The protein below binds the small molecule below.
Small molecule (SMILES): CC(=O)N[C@H]1[C@H](O[C@H]2[C@H](O)[C@@H](NC(C)=O)CO[C@@H]2CO)O[C@H](CO)[C@@H](O)[C@@H]1O

Sequence of chain 1.A:
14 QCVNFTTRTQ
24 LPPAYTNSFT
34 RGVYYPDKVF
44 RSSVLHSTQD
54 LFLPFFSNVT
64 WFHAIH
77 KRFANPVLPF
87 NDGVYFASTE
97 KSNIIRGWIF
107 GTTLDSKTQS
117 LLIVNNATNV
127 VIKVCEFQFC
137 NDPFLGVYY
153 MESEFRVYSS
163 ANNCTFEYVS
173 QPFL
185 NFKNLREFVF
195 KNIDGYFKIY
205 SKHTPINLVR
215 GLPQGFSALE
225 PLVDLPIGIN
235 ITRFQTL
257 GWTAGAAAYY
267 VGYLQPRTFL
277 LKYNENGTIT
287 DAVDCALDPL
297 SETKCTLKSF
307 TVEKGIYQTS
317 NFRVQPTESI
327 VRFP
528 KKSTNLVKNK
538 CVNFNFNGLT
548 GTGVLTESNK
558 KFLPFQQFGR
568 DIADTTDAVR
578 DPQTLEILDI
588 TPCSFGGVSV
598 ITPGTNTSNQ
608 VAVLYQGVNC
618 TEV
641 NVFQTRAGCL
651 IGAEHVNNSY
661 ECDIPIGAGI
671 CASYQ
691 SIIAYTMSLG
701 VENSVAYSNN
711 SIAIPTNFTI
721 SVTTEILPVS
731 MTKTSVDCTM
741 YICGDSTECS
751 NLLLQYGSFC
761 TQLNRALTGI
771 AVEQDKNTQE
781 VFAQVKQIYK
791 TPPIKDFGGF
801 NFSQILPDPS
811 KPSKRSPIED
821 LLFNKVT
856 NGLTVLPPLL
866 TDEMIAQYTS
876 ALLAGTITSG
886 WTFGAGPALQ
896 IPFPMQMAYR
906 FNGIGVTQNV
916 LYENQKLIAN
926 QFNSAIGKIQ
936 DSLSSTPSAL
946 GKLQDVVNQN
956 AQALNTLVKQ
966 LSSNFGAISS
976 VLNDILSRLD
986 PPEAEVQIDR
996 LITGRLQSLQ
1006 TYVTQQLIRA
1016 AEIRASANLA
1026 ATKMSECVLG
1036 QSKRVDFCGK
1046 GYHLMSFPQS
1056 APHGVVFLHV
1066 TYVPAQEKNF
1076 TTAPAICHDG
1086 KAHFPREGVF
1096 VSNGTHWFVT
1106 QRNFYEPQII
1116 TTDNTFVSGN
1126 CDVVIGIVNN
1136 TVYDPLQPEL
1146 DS

Binding-site contacts:
Ligand atom C3 contacts residue ALA706 of chain 1.C at 4.4 Å (hydrophobic).
Ligand atom C7 contacts residue ALA706 of chain 1.C at 4.1 Å (hydrophobic).
Ligand atom C4 contacts residue ASN1074 of chain 1.C at 4.2 Å.
Ligand atom C4 contacts residue ALA706 of chain 1.C at 4.2 Å (hydrophobic).
Ligand atom O5 contacts residue ASN1074 of chain 1.C at 2.4 Å (h-bond).
Ligand atom C3 contacts residue ASN1074 of chain 1.C at 3.8 Å.
Ligand atom C2 contacts residue ASN1074 of chain 1.C at 2.5 Å.
Ligand atom C8 contacts residue ASN1074 of chain 1.C at 4.3 Å.
Ligand atom C1 contacts residue GLN895 of chain 1.A at 4.0 Å.
Ligand atom N2 contacts residue ASN1074 of chain 1.C at 2.9 Å (h-bond).
Ligand atom O7 contacts residue SER704 of chain 1.C at 4.3 Å.
Ligand atom C5 contacts residue ALA706 of chain 1.C at 3.7 Å (hydrophobic).
Ligand atom C8 contacts residue LYS1073 of chain 1.C at 4.2 Å.
Ligand atom C1 contacts residue ASN1074 of chain 1.C at 1.4 Å.
Ligand atom O7 contacts residue ALA706 of chain 1.C at 4.0 Å.
Ligand atom C8 contacts residue GLU1072 of chain 1.C at 3.4 Å.
Ligand atom C5 contacts residue ASN1074 of chain 1.C at 3.7 Å.
Ligand atom C8 contacts residue ALA706 of chain 1.C at 4.5 Å (hydrophobic).
Ligand atom O4 contacts residue ALA706 of chain 1.C at 3.7 Å.
Ligand atom C7 contacts residue ASN1074 of chain 1.C at 3.7 Å.
Ligand atom O7 contacts residue ASN1074 of chain 1.C at 4.0 Å.
Ligand atom C6 contacts residue ALA706 of chain 1.C at 4.3 Å (hydrophobic).

Sequence of chain 1.C:
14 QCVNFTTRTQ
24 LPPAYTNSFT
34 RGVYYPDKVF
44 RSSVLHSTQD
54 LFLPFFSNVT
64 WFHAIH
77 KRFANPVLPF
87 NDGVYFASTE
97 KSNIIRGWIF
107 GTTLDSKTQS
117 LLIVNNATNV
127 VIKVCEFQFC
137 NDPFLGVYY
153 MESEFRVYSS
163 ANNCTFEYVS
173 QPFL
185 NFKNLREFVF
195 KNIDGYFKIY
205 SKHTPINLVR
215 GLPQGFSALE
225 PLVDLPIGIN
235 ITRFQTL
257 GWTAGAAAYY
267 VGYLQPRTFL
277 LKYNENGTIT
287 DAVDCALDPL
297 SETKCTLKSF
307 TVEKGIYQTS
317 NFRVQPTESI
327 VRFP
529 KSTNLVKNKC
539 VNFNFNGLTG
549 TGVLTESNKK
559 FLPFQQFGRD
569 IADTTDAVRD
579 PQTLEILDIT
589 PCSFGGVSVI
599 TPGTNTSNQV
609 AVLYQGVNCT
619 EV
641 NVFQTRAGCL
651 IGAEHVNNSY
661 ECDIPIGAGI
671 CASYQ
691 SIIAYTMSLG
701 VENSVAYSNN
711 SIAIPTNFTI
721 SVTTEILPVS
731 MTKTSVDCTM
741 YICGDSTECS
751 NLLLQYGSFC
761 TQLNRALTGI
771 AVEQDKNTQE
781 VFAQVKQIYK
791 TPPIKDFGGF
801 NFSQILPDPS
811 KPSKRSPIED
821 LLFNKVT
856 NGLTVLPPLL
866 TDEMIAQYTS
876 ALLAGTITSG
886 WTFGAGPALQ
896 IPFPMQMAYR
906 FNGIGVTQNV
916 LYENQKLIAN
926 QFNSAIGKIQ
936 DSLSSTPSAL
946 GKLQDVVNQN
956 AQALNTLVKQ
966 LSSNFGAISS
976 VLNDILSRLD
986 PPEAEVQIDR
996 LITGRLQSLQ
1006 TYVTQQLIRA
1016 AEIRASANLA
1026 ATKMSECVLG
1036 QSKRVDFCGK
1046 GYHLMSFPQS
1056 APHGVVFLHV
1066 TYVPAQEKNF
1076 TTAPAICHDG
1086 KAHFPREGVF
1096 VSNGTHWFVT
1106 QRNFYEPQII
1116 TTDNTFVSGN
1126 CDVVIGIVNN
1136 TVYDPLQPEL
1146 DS